The small molecule below binds the protein below.
Small molecule (SMILES): CC(=O)N[C@@H]1[C@@H](O)[C@H](O)[C@@H](CO)O[C@H]1O

Sequence of chain 2.B:
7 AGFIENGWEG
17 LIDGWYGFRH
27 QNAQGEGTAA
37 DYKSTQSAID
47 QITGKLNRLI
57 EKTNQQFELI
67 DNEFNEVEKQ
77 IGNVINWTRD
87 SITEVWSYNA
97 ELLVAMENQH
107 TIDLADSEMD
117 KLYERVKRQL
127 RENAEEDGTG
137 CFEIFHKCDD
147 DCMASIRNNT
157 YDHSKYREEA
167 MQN

Sequence of chain 2.A:
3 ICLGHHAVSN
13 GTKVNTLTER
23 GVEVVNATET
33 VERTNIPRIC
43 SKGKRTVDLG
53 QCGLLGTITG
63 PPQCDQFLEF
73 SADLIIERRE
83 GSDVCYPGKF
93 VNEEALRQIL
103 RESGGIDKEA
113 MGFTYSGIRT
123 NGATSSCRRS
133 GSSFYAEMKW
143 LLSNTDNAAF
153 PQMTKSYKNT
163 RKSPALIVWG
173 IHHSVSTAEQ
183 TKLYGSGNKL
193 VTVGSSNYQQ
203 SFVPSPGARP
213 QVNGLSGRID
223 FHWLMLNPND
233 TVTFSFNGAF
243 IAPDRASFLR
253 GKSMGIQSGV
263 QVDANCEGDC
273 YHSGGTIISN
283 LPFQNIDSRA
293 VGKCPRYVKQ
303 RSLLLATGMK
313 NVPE

Binding-site contacts:
Ligand atom C3 contacts residue GLU72 of chain 2.B at 4.5 Å.
Ligand atom C8 contacts residue GLU72 of chain 2.B at 3.4 Å.
Ligand atom C7 contacts residue GLU72 of chain 2.B at 3.5 Å.
Ligand atom O5 contacts residue ASN82 of chain 2.B at 2.4 Å (h-bond).
Ligand atom C8 contacts residue GLY78 of chain 2.B at 3.8 Å.
Ligand atom C8 contacts residue LYS75 of chain 2.B at 3.7 Å.
Ligand atom C1 contacts residue ASN82 of chain 2.B at 1.4 Å.
Ligand atom N2 contacts residue ASN82 of chain 2.B at 2.9 Å (h-bond).
Ligand atom O7 contacts residue GLU72 of chain 2.B at 3.7 Å.
Ligand atom O7 contacts residue ASN79 of chain 2.B at 4.1 Å.
Ligand atom C4 contacts residue ASN82 of chain 2.B at 4.2 Å.
Ligand atom O3 contacts residue GLU72 of chain 2.B at 3.6 Å (salt-bridge).
Ligand atom C7 contacts residue ASN79 of chain 2.B at 3.8 Å.
Ligand atom O6 contacts residue ARG291 of chain 2.A at 4.4 Å.
Ligand atom C7 contacts residue ASN82 of chain 2.B at 4.0 Å.
Ligand atom N2 contacts residue GLU72 of chain 2.B at 4.1 Å.
Ligand atom C2 contacts residue ASN82 of chain 2.B at 2.5 Å.
Ligand atom C3 contacts residue ASN82 of chain 2.B at 3.8 Å.
Ligand atom C8 contacts residue ASN79 of chain 2.B at 3.3 Å.
Ligand atom C5 contacts residue ASN82 of chain 2.B at 3.7 Å.
Ligand atom N2 contacts residue GLY78 of chain 2.B at 4.2 Å.